This protein binds this small molecule.
Small molecule (SMILES): CC(=O)N[C@H]1[C@H](O[C@H]2[C@H](O)[C@@H](NC(C)=O)CO[C@@H]2CO)O[C@H](CO)[C@@H](O[C@@H]2O[C@H](CO[C@H]3O[C@H](CO)[C@@H](O)[C@H](O)[C@@H]3O)[C@@H](O)[C@H](O[C@H]3O[C@H](CO)[C@@H](O)[C@H](O)[C@@H]3O)[C@@H]2O)[C@@H]1O

Sequence of chain 57.E:
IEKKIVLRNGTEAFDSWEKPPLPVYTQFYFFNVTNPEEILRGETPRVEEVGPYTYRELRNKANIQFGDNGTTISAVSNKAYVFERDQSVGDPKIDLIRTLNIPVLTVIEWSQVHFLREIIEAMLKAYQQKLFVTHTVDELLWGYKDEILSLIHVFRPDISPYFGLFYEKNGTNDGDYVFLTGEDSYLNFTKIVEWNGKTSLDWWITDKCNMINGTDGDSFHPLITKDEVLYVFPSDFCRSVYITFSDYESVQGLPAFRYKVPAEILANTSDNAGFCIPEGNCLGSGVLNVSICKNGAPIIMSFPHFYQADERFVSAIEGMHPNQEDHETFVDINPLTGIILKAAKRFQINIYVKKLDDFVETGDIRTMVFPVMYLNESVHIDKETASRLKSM

Binding-site contacts:
Ligand atom C6 contacts residue ARG358 of chain 57.E at 4.4 Å.
Ligand atom O6 contacts residue ASP338 of chain 57.E at 2.9 Å (salt-bridge).
Ligand atom O7 contacts residue TYR41 of chain 57.E at 3.3 Å (h-bond).
Ligand atom C2 contacts residue ARG358 of chain 57.E at 4.3 Å.
Ligand atom O6 contacts residue ARG358 of chain 57.E at 3.3 Å.
Ligand atom C4 contacts residue TYR41 of chain 57.E at 3.9 Å (hydrophobic).
Ligand atom O7 contacts residue GLN39 of chain 57.E at 2.9 Å (h-bond).
Ligand atom O5 contacts residue TYR41 of chain 57.E at 4.4 Å.
Ligand atom C7 contacts residue ASN388 of chain 57.E at 3.6 Å.
Ligand atom C5 contacts residue TYR41 of chain 57.E at 3.4 Å (hydrophobic).
Ligand atom O4 contacts residue ASP338 of chain 57.E at 4.2 Å.
Ligand atom O6 contacts residue TYR386 of chain 57.E at 4.0 Å.
Ligand atom C2 contacts residue ASN388 of chain 57.E at 2.5 Å.
Ligand atom C1 contacts residue ASP338 of chain 57.E at 4.3 Å.
Ligand atom C3 contacts residue ASN388 of chain 57.E at 3.8 Å.
Ligand atom O4 contacts residue TYR41 of chain 57.E at 3.5 Å (h-bond).
Ligand atom O6 contacts residue TYR41 of chain 57.E at 3.6 Å.
Ligand atom C5 contacts residue ASN388 of chain 57.E at 3.6 Å.
Ligand atom C6 contacts residue ASP338 of chain 57.E at 3.3 Å.
Ligand atom C7 contacts residue SER390 of chain 57.E at 4.2 Å.
Ligand atom C4 contacts residue ASP338 of chain 57.E at 4.3 Å.
Ligand atom O5 contacts residue ARG358 of chain 57.E at 3.4 Å (salt-bridge).
Ligand atom C3 contacts residue TYR41 of chain 57.E at 4.2 Å (hydrophobic).
Ligand atom C7 contacts residue GLN39 of chain 57.E at 4.1 Å.
Ligand atom C7 contacts residue TYR41 of chain 57.E at 3.5 Å (hydrophobic).
Ligand atom C4 contacts residue ASN388 of chain 57.E at 4.2 Å.
Ligand atom N2 contacts residue ASN388 of chain 57.E at 2.9 Å (h-bond).
Ligand atom N2 contacts residue TYR41 of chain 57.E at 4.3 Å.
Ligand atom C8 contacts residue GLU61 of chain 57.E at 3.3 Å.
Ligand atom C5 contacts residue ASP338 of chain 57.E at 3.5 Å.
Ligand atom C8 contacts residue SER390 of chain 57.E at 3.3 Å.
Ligand atom O5 contacts residue ASN388 of chain 57.E at 2.3 Å (h-bond).
Ligand atom O7 contacts residue ASN388 of chain 57.E at 3.9 Å.
Ligand atom C1 contacts residue ARG358 of chain 57.E at 3.7 Å.
Ligand atom C3 contacts residue ASP338 of chain 57.E at 4.5 Å.
Ligand atom C8 contacts residue TYR41 of chain 57.E at 3.6 Å (hydrophobic).
Ligand atom O5 contacts residue ASP338 of chain 57.E at 4.2 Å.
Ligand atom C6 contacts residue TYR41 of chain 57.E at 3.6 Å (hydrophobic).
Ligand atom O6 contacts residue HIS339 of chain 57.E at 3.9 Å.
Ligand atom C1 contacts residue ASN388 of chain 57.E at 1.4 Å.